Binding-site contacts:
Ligand atom NAF contacts residue GLU153 of chain 1.A at 3.4 Å (salt-bridge).
Ligand atom CAB contacts residue GLY178 of chain 1.A at 3.8 Å.
Ligand atom CBA contacts residue ALA118 of chain 1.A at 3.9 Å (hydrophobic).
Ligand atom OAL contacts residue THR117 of chain 1.A at 3.4 Å.
Ligand atom OAG contacts residue HIS152 of chain 1.A at 3.6 Å.
Ligand atom CAP contacts residue PRO116 of chain 1.A at 3.7 Å (hydrophobic).
Ligand atom NAM contacts residue GLY178 of chain 1.A at 3.4 Å (h-bond).
Ligand atom CAY contacts residue PRO116 of chain 1.A at 3.4 Å (hydrophobic).
Ligand atom NAF contacts residue HIS152 of chain 1.A at 3.8 Å.
Ligand atom OAZ contacts residue ALA179 of chain 1.A at 3.8 Å.
Ligand atom CAA contacts residue HIS152 of chain 1.A at 3.7 Å.
Ligand atom OAE contacts residue HIS162 of chain 1.A at 2.8 Å (h-bond).
Ligand atom CBA contacts residue PRO116 of chain 1.A at 3.6 Å (hydrophobic).
Ligand atom CAD contacts residue ZN1 of chain 1.E at 2.9 Å.
Ligand atom OAG contacts residue HIS156 of chain 1.A at 3.3 Å (h-bond).
Ligand atom OAL contacts residue PRO116 of chain 1.A at 3.3 Å (h-bond).
Ligand atom CAJ contacts residue ALA149 of chain 1.A at 3.7 Å (hydrophobic).
Ligand atom OAG contacts residue GLU153 of chain 1.A at 2.8 Å (salt-bridge).
Ligand atom CAA contacts residue GLU153 of chain 1.A at 3.9 Å.
Ligand atom CAD contacts residue GLY119 of chain 1.A at 3.8 Å.
Ligand atom CAI contacts residue HIS152 of chain 1.A at 3.7 Å.
Ligand atom CAJ contacts residue LEU180 of chain 1.A at 3.7 Å (hydrophobic).
Ligand atom CAO contacts residue PRO116 of chain 1.A at 3.7 Å (hydrophobic).
Ligand atom CAH contacts residue LEU180 of chain 1.A at 3.9 Å (hydrophobic).
Ligand atom CAI contacts residue ALA177 of chain 1.A at 3.2 Å (hydrophobic).
Ligand atom NAF contacts residue ZN1 of chain 1.E at 2.9 Å.
Ligand atom OAZ contacts residue LEU180 of chain 1.A at 2.8 Å (h-bond).
Ligand atom OAG contacts residue ZN1 of chain 1.E at 2.3 Å.
Ligand atom CAD contacts residue HIS152 of chain 1.A at 3.8 Å.
Ligand atom OAG contacts residue LEU120 of chain 1.A at 3.8 Å.
Ligand atom CAQ contacts residue PRO116 of chain 1.A at 3.6 Å (hydrophobic).
Ligand atom OAG contacts residue GLY119 of chain 1.A at 3.6 Å.
Ligand atom CAK contacts residue ALA118 of chain 1.A at 3.7 Å (hydrophobic).
Ligand atom OAE contacts residue HIS152 of chain 1.A at 3.5 Å (h-bond).
Ligand atom NAF contacts residue GLY119 of chain 1.A at 2.9 Å (h-bond).
Ligand atom OAL contacts residue ALA118 of chain 1.A at 2.6 Å (h-bond).
Ligand atom CAN contacts residue PRO116 of chain 1.A at 3.2 Å (hydrophobic).
Ligand atom CAC contacts residue GLY119 of chain 1.A at 3.8 Å.
Ligand atom OAE contacts residue ZN1 of chain 1.E at 2.3 Å.
Ligand atom NBB contacts residue PRO116 of chain 1.A at 2.7 Å (h-bond).

Sequence of chain 1.B:
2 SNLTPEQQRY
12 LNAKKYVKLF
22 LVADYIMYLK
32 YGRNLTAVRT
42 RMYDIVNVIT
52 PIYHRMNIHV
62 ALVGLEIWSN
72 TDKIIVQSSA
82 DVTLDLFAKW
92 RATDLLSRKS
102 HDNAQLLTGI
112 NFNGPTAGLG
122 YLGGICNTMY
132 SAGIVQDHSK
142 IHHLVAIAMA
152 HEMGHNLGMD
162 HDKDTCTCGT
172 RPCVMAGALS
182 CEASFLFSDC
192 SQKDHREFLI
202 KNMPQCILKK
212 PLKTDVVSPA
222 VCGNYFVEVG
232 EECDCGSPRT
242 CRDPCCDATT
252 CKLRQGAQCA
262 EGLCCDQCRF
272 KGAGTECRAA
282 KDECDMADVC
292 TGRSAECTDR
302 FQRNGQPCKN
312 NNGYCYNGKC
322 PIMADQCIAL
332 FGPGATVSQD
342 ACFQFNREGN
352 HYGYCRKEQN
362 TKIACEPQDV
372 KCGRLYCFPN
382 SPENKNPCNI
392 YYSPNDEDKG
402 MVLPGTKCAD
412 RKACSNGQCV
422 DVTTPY

A small-molecule ligand and the protein it binds are described below.
Small molecule (SMILES): CNC(=O)[C@H](Cc1c[nH]c2ccccc12)NC(=O)[C@@H](CC(=O)NO)CC(C)C

Sequence of chain 1.A:
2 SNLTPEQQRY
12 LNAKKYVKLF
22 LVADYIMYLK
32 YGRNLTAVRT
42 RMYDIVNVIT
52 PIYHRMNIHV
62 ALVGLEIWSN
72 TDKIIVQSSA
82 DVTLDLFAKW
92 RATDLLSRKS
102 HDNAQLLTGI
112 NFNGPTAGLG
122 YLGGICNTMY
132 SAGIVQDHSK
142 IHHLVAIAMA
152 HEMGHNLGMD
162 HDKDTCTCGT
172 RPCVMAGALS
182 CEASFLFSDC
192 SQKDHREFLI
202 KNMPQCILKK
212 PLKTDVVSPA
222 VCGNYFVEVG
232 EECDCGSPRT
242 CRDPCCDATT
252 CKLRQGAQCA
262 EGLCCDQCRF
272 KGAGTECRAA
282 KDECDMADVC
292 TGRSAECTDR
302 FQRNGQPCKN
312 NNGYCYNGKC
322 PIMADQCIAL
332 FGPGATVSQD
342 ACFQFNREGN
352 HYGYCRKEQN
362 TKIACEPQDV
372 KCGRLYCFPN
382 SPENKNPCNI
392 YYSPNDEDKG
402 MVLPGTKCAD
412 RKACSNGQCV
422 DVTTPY